Binding-site contacts:
Ligand atom C5 contacts residue ASN349 of chain 2.B at 3.7 Å.
Ligand atom O7 contacts residue GLY344 of chain 2.B at 3.2 Å (h-bond).
Ligand atom C1 contacts residue ASN349 of chain 2.B at 1.4 Å.
Ligand atom C3 contacts residue GLY344 of chain 2.B at 4.3 Å.
Ligand atom C6 contacts residue PHE345 of chain 2.B at 4.0 Å (hydrophobic).
Ligand atom N2 contacts residue ASN349 of chain 2.B at 2.9 Å (h-bond).
Ligand atom C1 contacts residue SER346 of chain 2.B at 3.8 Å.
Ligand atom O2 contacts residue SER346 of chain 2.B at 4.5 Å.
Ligand atom O3 contacts residue SER346 of chain 2.B at 4.1 Å.
Ligand atom C8 contacts residue ASN349 of chain 2.B at 3.4 Å.
Ligand atom C5 contacts residue GLY344 of chain 2.B at 4.3 Å.
Ligand atom C4 contacts residue ASN349 of chain 2.B at 4.2 Å.
Ligand atom O4 contacts residue GLY344 of chain 2.B at 4.2 Å.
Ligand atom O7 contacts residue ASN349 of chain 2.B at 4.3 Å.
Ligand atom C7 contacts residue GLY344 of chain 2.B at 4.0 Å.
Ligand atom C2 contacts residue SER346 of chain 2.B at 4.1 Å.
Ligand atom C3 contacts residue ASN349 of chain 2.B at 3.8 Å.
Ligand atom C7 contacts residue ASN349 of chain 2.B at 3.4 Å.
Ligand atom O7 contacts residue PRO343 of chain 2.B at 3.7 Å.
Ligand atom O5 contacts residue SER346 of chain 2.B at 3.5 Å (h-bond).
Ligand atom C8 contacts residue GLY344 of chain 2.B at 4.5 Å.
Ligand atom C1 contacts residue GLY344 of chain 2.B at 4.3 Å.
Ligand atom C5 contacts residue SER346 of chain 2.B at 4.1 Å.
Ligand atom O5 contacts residue ASN349 of chain 2.B at 2.4 Å (h-bond).
Ligand atom C8 contacts residue ALA342 of chain 2.B at 4.2 Å (hydrophobic).
Ligand atom C5 contacts residue PHE345 of chain 2.B at 4.2 Å (hydrophobic).
Ligand atom C2 contacts residue ASN349 of chain 2.B at 2.4 Å.
Ligand atom C6 contacts residue SER346 of chain 2.B at 3.9 Å.
Ligand atom O3 contacts residue ASN349 of chain 2.B at 4.2 Å.

The protein below binds the small molecule below.
Small molecule (SMILES): CC(=O)N[C@H]1[C@H](O[C@H]2[C@H](O)[C@@H](NC(C)=O)CO[C@@H]2CO[C@@H]2O[C@@H](C)[C@@H](O)[C@@H](O)[C@@H]2O)O[C@H](CO)[C@@H](O)[C@@H]1O

Sequence of chain 2.B:
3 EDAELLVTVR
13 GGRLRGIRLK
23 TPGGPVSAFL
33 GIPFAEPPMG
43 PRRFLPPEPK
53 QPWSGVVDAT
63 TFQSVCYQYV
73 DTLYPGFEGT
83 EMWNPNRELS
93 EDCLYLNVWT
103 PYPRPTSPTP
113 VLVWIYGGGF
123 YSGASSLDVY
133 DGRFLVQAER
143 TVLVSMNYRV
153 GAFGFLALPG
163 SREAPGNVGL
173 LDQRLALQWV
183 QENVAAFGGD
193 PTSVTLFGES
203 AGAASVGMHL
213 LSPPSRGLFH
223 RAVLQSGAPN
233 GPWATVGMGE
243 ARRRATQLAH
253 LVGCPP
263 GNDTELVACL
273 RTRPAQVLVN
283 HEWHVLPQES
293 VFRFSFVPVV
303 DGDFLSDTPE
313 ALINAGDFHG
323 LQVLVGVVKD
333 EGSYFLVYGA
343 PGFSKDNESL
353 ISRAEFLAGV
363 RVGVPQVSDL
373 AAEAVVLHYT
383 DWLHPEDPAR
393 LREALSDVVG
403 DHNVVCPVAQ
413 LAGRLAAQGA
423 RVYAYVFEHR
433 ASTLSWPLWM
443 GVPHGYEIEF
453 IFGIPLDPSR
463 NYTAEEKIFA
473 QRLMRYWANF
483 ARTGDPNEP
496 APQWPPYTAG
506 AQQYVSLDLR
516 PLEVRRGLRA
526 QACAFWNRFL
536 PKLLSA